Binding-site contacts:
Ligand atom C6 contacts residue ILE292 of chain 3.I at 4.3 Å (hydrophobic).
Ligand atom O6 contacts residue ILE292 of chain 3.I at 3.7 Å.
Ligand atom C4 contacts residue ASN271 of chain 3.I at 4.2 Å.
Ligand atom C1 contacts residue ASN271 of chain 3.I at 1.4 Å.
Ligand atom N2 contacts residue ASN271 of chain 3.I at 3.0 Å (h-bond).
Ligand atom O5 contacts residue ILE292 of chain 3.I at 4.4 Å.
Ligand atom C2 contacts residue ASN271 of chain 3.I at 2.5 Å.
Ligand atom C7 contacts residue ASN271 of chain 3.I at 4.1 Å.
Ligand atom C5 contacts residue ASN271 of chain 3.I at 3.6 Å.
Ligand atom C3 contacts residue ASN271 of chain 3.I at 3.8 Å.
Ligand atom O5 contacts residue ASN271 of chain 3.I at 2.3 Å (h-bond).

This small molecule binds to this protein.
Small molecule (SMILES): CC(=O)N[C@@H]1[C@@H](O)[C@H](O)[C@@H](CO)O[C@H]1O

Sequence of chain 3.I:
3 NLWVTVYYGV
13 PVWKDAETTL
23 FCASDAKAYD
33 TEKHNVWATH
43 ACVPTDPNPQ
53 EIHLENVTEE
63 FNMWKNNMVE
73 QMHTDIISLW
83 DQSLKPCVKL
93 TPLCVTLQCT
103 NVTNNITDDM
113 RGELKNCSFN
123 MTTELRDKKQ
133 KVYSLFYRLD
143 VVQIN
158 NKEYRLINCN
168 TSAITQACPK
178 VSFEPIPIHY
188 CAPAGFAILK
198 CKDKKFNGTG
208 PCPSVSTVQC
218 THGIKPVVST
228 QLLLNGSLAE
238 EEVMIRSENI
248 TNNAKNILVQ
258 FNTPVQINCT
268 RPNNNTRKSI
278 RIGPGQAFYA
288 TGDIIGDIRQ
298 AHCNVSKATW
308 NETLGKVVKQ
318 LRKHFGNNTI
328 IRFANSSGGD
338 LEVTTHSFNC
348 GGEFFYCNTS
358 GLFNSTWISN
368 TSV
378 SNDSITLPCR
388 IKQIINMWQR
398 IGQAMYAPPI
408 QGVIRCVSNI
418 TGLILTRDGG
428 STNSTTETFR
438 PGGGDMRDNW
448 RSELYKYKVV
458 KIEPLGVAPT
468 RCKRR